Sequence of chain 2.A:
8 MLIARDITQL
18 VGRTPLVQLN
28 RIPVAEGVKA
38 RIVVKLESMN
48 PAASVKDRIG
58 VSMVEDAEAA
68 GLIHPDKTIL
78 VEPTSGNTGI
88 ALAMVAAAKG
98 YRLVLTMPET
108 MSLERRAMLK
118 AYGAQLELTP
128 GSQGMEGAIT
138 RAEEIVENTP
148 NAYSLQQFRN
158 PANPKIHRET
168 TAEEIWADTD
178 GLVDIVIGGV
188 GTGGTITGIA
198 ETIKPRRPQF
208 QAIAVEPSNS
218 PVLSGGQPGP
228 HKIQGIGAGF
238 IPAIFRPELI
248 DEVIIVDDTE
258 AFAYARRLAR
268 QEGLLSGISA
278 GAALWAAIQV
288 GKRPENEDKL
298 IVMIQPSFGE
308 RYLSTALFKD

A protein and the small-molecule ligand that binds it are described below.
Small molecule (SMILES): N[C@@H](CS)C(=O)O

Binding-site contacts:
Ligand atom O contacts residue SER82 of chain 2.A at 3.0 Å (h-bond).
Ligand atom OXT contacts residue THR85 of chain 2.A at 2.7 Å (h-bond).
Ligand atom CA contacts residue THR85 of chain 2.A at 4.0 Å.
Ligand atom C contacts residue SER82 of chain 2.A at 3.2 Å.
Ligand atom OXT contacts residue SER82 of chain 2.A at 3.4 Å (h-bond).
Ligand atom SG contacts residue PHE155 of chain 2.A at 3.7 Å.
Ligand atom O contacts residue GLN154 of chain 2.A at 2.9 Å (h-bond).
Ligand atom OXT contacts residue LYS53 of chain 2.A at 3.3 Å (salt-bridge).
Ligand atom C contacts residue LYS53 of chain 2.A at 3.7 Å.
Ligand atom CB contacts residue GLN154 of chain 2.A at 3.5 Å.
Ligand atom C contacts residue GLN154 of chain 2.A at 3.8 Å.
Ligand atom CA contacts residue GLN154 of chain 2.A at 3.8 Å.
Ligand atom CB contacts residue THR189 of chain 2.A at 4.1 Å.
Ligand atom C contacts residue THR81 of chain 2.A at 3.5 Å.
Ligand atom CA contacts residue CYS1 of chain 2.C at 4.1 Å (hydrophobic).
Ligand atom OXT contacts residue ASN84 of chain 2.A at 3.2 Å (h-bond).
Ligand atom O contacts residue THR85 of chain 2.A at 3.4 Å (h-bond).
Ligand atom OXT contacts residue THR81 of chain 2.A at 3.5 Å (h-bond).
Ligand atom O contacts residue THR81 of chain 2.A at 2.6 Å (h-bond).
Ligand atom SG contacts residue MET132 of chain 2.A at 3.7 Å.
Ligand atom N contacts residue CYS1 of chain 2.C at 3.5 Å (h-bond).
Ligand atom SG contacts residue SER82 of chain 2.A at 3.6 Å (h-bond).
Ligand atom OXT contacts residue PLP1 of chain 2.D at 3.7 Å.
Ligand atom C contacts residue GLY83 of chain 2.A at 4.3 Å.
Ligand atom N contacts residue LYS53 of chain 2.A at 3.4 Å (salt-bridge).
Ligand atom OXT contacts residue GLY83 of chain 2.A at 4.0 Å.
Ligand atom SG contacts residue CYS1 of chain 2.C at 2.0 Å (h-bond).
Ligand atom N contacts residue GLY232 of chain 2.A at 3.0 Å (h-bond).
Ligand atom CA contacts residue LYS53 of chain 2.A at 3.3 Å.
Ligand atom CB contacts residue PHE155 of chain 2.A at 4.0 Å (hydrophobic).
Ligand atom CA contacts residue PLP1 of chain 2.D at 3.8 Å.
Ligand atom C contacts residue ASN84 of chain 2.A at 4.3 Å.
Ligand atom CA contacts residue SER82 of chain 2.A at 3.4 Å.
Ligand atom SG contacts residue GLN154 of chain 2.A at 4.2 Å.
Ligand atom C contacts residue THR85 of chain 2.A at 3.3 Å.
Ligand atom N contacts residue PLP1 of chain 2.D at 3.6 Å.
Ligand atom N contacts residue SER82 of chain 2.A at 2.7 Å (h-bond).
Ligand atom CB contacts residue SER82 of chain 2.A at 4.0 Å.
Ligand atom O contacts residue GLY83 of chain 2.A at 4.1 Å.
Ligand atom CB contacts residue CYS1 of chain 2.C at 3.1 Å (hydrophobic).